A protein and the small-molecule ligand that binds it are described below.
Small molecule (SMILES): CC(=O)N[C@H]1[C@H](O[C@H]2[C@H](O)[C@@H](NC(C)=O)CO[C@@H]2CO)O[C@H](CO)[C@@H](O)[C@@H]1O

Sequence of chain 1.B:
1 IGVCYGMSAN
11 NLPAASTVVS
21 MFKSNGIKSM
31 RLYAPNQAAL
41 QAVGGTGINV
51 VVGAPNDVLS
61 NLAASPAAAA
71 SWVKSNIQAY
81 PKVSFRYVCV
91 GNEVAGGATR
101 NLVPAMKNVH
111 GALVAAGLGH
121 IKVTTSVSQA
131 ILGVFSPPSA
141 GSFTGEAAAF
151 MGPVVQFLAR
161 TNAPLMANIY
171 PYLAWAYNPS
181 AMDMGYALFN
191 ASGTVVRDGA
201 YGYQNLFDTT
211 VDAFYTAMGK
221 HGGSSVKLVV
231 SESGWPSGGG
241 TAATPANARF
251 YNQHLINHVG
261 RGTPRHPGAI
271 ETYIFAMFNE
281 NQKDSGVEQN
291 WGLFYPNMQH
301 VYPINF

Binding-site contacts:
Ligand atom O7 contacts residue ASN190 of chain 1.B at 3.6 Å (h-bond).
Ligand atom C7 contacts residue LEU188 of chain 1.B at 4.3 Å (hydrophobic).
Ligand atom C7 contacts residue ASN247 of chain 1.B at 4.5 Å.
Ligand atom C8 contacts residue PHE250 of chain 1.B at 3.6 Å (hydrophobic).
Ligand atom O7 contacts residue ASN247 of chain 1.B at 4.1 Å.
Ligand atom C8 contacts residue LEU188 of chain 1.B at 4.3 Å (hydrophobic).
Ligand atom C7 contacts residue ASN190 of chain 1.B at 3.4 Å.
Ligand atom N2 contacts residue ASN190 of chain 1.B at 2.9 Å (h-bond).
Ligand atom O7 contacts residue LEU188 of chain 1.B at 3.7 Å.
Ligand atom N2 contacts residue PHE250 of chain 1.B at 4.4 Å.
Ligand atom O5 contacts residue ASN190 of chain 1.B at 2.3 Å (h-bond).
Ligand atom C4 contacts residue ASN190 of chain 1.B at 4.2 Å.
Ligand atom C3 contacts residue ASN190 of chain 1.B at 3.8 Å.
Ligand atom C5 contacts residue ASN190 of chain 1.B at 3.6 Å.
Ligand atom C1 contacts residue ASN190 of chain 1.B at 1.4 Å.
Ligand atom C2 contacts residue ASN190 of chain 1.B at 2.4 Å.
Ligand atom C8 contacts residue ASN247 of chain 1.B at 3.9 Å.
Ligand atom O7 contacts residue MET184 of chain 1.B at 4.3 Å.